Binding-site contacts:
Ligand atom O contacts residue GLY71 of chain 4.B at 3.7 Å.
Ligand atom OXT contacts residue HIS78 of chain 2.B at 3.8 Å.
Ligand atom O contacts residue PHE74 of chain 4.B at 4.4 Å.
Ligand atom C contacts residue ALA81 of chain 2.B at 4.3 Å (hydrophobic).
Ligand atom O contacts residue GLY75 of chain 4.B at 4.1 Å.
Ligand atom CA contacts residue HIS78 of chain 2.B at 3.9 Å.
Ligand atom C contacts residue GLY71 of chain 4.B at 4.3 Å.
Ligand atom N contacts residue ILE77 of chain 2.B at 4.3 Å.
Ligand atom OXT contacts residue VAL82 of chain 2.B at 3.9 Å.
Ligand atom OXT contacts residue ALA81 of chain 2.B at 3.6 Å.
Ligand atom C contacts residue HIS78 of chain 2.B at 4.2 Å.

Sequence of chain 2.B:
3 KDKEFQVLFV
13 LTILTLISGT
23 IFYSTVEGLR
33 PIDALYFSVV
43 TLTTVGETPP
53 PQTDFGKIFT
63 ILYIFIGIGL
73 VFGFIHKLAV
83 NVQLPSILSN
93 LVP

This protein binds this small molecule.
Small molecule (SMILES): NCC(=O)O

Sequence of chain 4.B:
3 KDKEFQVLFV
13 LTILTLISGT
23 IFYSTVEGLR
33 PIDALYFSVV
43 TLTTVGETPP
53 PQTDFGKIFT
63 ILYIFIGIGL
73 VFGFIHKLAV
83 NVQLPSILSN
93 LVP